The small molecule below binds the protein below.
Small molecule (SMILES): C[n+]1ccc(-c2cc[n+](C)cc2)cc1

Binding-site contacts:
Ligand atom C5 contacts residue LEU228 of chain 1.A at 4.3 Å (hydrophobic).
Ligand atom C14 contacts residue LEU111 of chain 1.A at 3.8 Å (hydrophobic).
Ligand atom N2 contacts residue TYR22 of chain 1.A at 4.1 Å.
Ligand atom C5 contacts residue GLN349 of chain 1.A at 4.0 Å.
Ligand atom C5 contacts residue PHE353 of chain 1.A at 4.0 Å (hydrophobic).
Ligand atom N1 contacts residue SER224 of chain 1.A at 3.9 Å.
Ligand atom C10 contacts residue TYR22 of chain 1.A at 3.4 Å (hydrophobic).
Ligand atom C14 contacts residue TYR22 of chain 1.A at 4.1 Å (hydrophobic).
Ligand atom C13 contacts residue ASN323 of chain 1.A at 3.5 Å.
Ligand atom C13 contacts residue ILE319 of chain 1.A at 3.9 Å (hydrophobic).
Ligand atom C9 contacts residue LEU228 of chain 1.A at 4.3 Å (hydrophobic).
Ligand atom C8 contacts residue PHE353 of chain 1.A at 4.1 Å (hydrophobic).
Ligand atom C9 contacts residue PHE353 of chain 1.A at 4.3 Å (hydrophobic).
Ligand atom C6 contacts residue TYR22 of chain 1.A at 4.1 Å (hydrophobic).
Ligand atom C8 contacts residue GLN349 of chain 1.A at 4.3 Å.
Ligand atom C12 contacts residue MET350 of chain 1.A at 4.2 Å (hydrophobic).
Ligand atom C13 contacts residue LEU227 of chain 1.A at 4.2 Å (hydrophobic).
Ligand atom C13 contacts residue SER224 of chain 1.A at 3.3 Å.
Ligand atom N1 contacts residue ASN323 of chain 1.A at 4.4 Å.
Ligand atom C9 contacts residue SER224 of chain 1.A at 3.5 Å.

Sequence of chain 1.A:
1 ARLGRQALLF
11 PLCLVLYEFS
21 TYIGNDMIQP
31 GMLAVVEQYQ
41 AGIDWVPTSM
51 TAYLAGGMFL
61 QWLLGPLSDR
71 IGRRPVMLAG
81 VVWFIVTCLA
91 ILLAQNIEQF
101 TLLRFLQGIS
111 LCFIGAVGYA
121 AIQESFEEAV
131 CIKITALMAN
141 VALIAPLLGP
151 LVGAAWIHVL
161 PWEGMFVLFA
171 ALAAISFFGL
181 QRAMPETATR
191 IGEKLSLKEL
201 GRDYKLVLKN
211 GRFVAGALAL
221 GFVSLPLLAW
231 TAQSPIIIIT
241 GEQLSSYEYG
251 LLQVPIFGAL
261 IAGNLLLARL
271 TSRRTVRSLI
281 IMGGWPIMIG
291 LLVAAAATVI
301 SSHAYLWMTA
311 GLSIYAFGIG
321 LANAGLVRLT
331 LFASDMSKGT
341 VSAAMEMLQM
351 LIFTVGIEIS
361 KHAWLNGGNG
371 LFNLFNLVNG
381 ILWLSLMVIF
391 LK